This small molecule binds to this protein.
Small molecule (SMILES): CC(=O)N[C@@H]1[C@@H](O)[C@H](O)[C@@H](CO)O[C@H]1O

Sequence of chain 1.A:
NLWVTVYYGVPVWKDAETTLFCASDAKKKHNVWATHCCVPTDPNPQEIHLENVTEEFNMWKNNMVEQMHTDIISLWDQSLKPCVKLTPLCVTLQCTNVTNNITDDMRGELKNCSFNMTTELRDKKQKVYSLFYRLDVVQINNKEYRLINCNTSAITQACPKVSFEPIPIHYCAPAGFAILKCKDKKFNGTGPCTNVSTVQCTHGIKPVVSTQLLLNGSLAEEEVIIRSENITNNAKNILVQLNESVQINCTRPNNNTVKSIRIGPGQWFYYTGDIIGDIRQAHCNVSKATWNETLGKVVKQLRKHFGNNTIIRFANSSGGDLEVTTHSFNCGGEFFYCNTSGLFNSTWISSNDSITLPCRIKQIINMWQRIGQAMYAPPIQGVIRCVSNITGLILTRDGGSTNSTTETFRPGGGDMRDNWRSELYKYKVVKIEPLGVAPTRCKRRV

Binding-site contacts:
Ligand atom C5 contacts residue ASN154 of chain 1.A at 3.8 Å.
Ligand atom C8 contacts residue SER152 of chain 1.A at 3.3 Å.
Ligand atom O7 contacts residue GLN132 of chain 1.A at 4.1 Å.
Ligand atom O5 contacts residue ASN154 of chain 1.A at 2.4 Å (h-bond).
Ligand atom C7 contacts residue GLN132 of chain 1.A at 4.5 Å.
Ligand atom C8 contacts residue LYS165 of chain 1.A at 4.2 Å.
Ligand atom C8 contacts residue ASN154 of chain 1.A at 4.1 Å.
Ligand atom C8 contacts residue GLN132 of chain 1.A at 4.2 Å.
Ligand atom N2 contacts residue LYS165 of chain 1.A at 4.2 Å.
Ligand atom N2 contacts residue ASN154 of chain 1.A at 3.0 Å (h-bond).
Ligand atom C1 contacts residue ASN154 of chain 1.A at 1.5 Å.
Ligand atom C4 contacts residue ASN154 of chain 1.A at 4.4 Å.
Ligand atom C7 contacts residue ASN154 of chain 1.A at 3.6 Å.
Ligand atom O7 contacts residue ASN154 of chain 1.A at 3.8 Å.
Ligand atom O7 contacts residue PHE153 of chain 1.A at 4.4 Å.
Ligand atom C8 contacts residue PHE153 of chain 1.A at 3.6 Å (hydrophobic).
Ligand atom C3 contacts residue ASN154 of chain 1.A at 3.9 Å.
Ligand atom C2 contacts residue ASN154 of chain 1.A at 2.6 Å.
Ligand atom C7 contacts residue PHE153 of chain 1.A at 4.3 Å (hydrophobic).